A small-molecule ligand and the protein it binds are described below.
Small molecule (SMILES): O=C(O)CCC(=O)C(=O)O

Sequence of chain 1.A:
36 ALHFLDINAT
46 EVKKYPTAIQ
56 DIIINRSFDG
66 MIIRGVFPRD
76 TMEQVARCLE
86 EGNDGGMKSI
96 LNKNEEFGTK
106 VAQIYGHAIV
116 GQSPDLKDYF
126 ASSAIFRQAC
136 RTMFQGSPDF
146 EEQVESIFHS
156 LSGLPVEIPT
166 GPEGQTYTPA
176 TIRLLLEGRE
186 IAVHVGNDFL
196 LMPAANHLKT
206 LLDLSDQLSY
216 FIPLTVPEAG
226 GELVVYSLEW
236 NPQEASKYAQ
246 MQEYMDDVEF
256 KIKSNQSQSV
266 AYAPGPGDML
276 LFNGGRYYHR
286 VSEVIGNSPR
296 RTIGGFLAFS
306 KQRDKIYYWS

Binding-site contacts:
Ligand atom C4 contacts residue ILE186 of chain 1.A at 4.2 Å (hydrophobic).
Ligand atom C5 contacts residue ARG295 of chain 1.A at 3.7 Å.
Ligand atom C5 contacts residue ARG178 of chain 1.A at 3.8 Å.
Ligand atom C5 contacts residue PHE216 of chain 1.A at 4.0 Å (hydrophobic).
Ligand atom O3 contacts residue THR297 of chain 1.A at 2.6 Å (h-bond).
Ligand atom C1 contacts residue HIS284 of chain 1.A at 3.9 Å.
Ligand atom O4 contacts residue ILE186 of chain 1.A at 4.1 Å.
Ligand atom C3 contacts residue LEU228 of chain 1.A at 4.1 Å (hydrophobic).
Ligand atom O2 contacts residue SER214 of chain 1.A at 3.3 Å.
Ligand atom C4 contacts residue PHE216 of chain 1.A at 4.2 Å (hydrophobic).
Ligand atom C2 contacts residue HIS284 of chain 1.A at 3.8 Å.
Ligand atom O1 contacts residue FE21 of chain 1.D at 2.2 Å.
Ligand atom O1 contacts residue PHE277 of chain 1.A at 4.2 Å.
Ligand atom O4 contacts residue THR297 of chain 1.A at 3.8 Å.
Ligand atom O5 contacts residue HIS284 of chain 1.A at 3.3 Å (h-bond).
Ligand atom C5 contacts residue ILE186 of chain 1.A at 4.2 Å (hydrophobic).
Ligand atom C5 contacts residue THR297 of chain 1.A at 3.6 Å.
Ligand atom C3 contacts residue PHE216 of chain 1.A at 4.2 Å (hydrophobic).
Ligand atom C3 contacts residue VAL286 of chain 1.A at 3.9 Å (hydrophobic).
Ligand atom O1 contacts residue HIS284 of chain 1.A at 3.3 Å (h-bond).
Ligand atom O4 contacts residue ARG295 of chain 1.A at 2.8 Å (salt-bridge).
Ligand atom C1 contacts residue PHE277 of chain 1.A at 4.1 Å (hydrophobic).
Ligand atom O1 contacts residue SER214 of chain 1.A at 2.6 Å (h-bond).
Ligand atom O2 contacts residue PHE216 of chain 1.A at 3.4 Å.
Ligand atom O4 contacts residue VAL286 of chain 1.A at 3.5 Å.
Ligand atom C1 contacts residue FE21 of chain 1.D at 2.9 Å.
Ligand atom C2 contacts residue FE21 of chain 1.D at 2.9 Å.
Ligand atom O3 contacts residue ARG295 of chain 1.A at 4.0 Å.
Ligand atom C4 contacts residue ARG178 of chain 1.A at 3.7 Å.
Ligand atom O2 contacts residue PHE277 of chain 1.A at 3.8 Å.
Ligand atom O2 contacts residue FE21 of chain 1.D at 4.1 Å.
Ligand atom O4 contacts residue PHE216 of chain 1.A at 4.1 Å.
Ligand atom C1 contacts residue SER214 of chain 1.A at 3.5 Å.
Ligand atom O3 contacts residue ARG178 of chain 1.A at 3.0 Å (salt-bridge).
Ligand atom O3 contacts residue PHE216 of chain 1.A at 3.9 Å.
Ligand atom O5 contacts residue FE21 of chain 1.D at 2.1 Å.
Ligand atom O5 contacts residue HIS189 of chain 1.A at 3.0 Å (h-bond).
Ligand atom O1 contacts residue PHE301 of chain 1.A at 3.7 Å.
Ligand atom C3 contacts residue FE21 of chain 1.D at 4.3 Å.
Ligand atom C2 contacts residue HIS189 of chain 1.A at 4.2 Å.